This small molecule binds to this protein.
Small molecule (SMILES): CC(=O)N[C@@H]1[C@@H](O)[C@H](O)[C@@H](CO)O[C@H]1O

Binding-site contacts:
Ligand atom C2 contacts residue ASN603 of chain 1.A at 2.5 Å.
Ligand atom C7 contacts residue ASN603 of chain 1.A at 4.0 Å.
Ligand atom C3 contacts residue ASN603 of chain 1.A at 3.8 Å.
Ligand atom N2 contacts residue ASN603 of chain 1.A at 2.9 Å (h-bond).
Ligand atom C6 contacts residue THR605 of chain 1.A at 4.3 Å.
Ligand atom C1 contacts residue ASN603 of chain 1.A at 1.4 Å.
Ligand atom C5 contacts residue ASN603 of chain 1.A at 3.7 Å.
Ligand atom C4 contacts residue ASN603 of chain 1.A at 4.2 Å.
Ligand atom C5 contacts residue THR605 of chain 1.A at 4.4 Å.
Ligand atom O5 contacts residue THR605 of chain 1.A at 4.1 Å.
Ligand atom O5 contacts residue ASN603 of chain 1.A at 2.4 Å (h-bond).

Sequence of chain 1.A:
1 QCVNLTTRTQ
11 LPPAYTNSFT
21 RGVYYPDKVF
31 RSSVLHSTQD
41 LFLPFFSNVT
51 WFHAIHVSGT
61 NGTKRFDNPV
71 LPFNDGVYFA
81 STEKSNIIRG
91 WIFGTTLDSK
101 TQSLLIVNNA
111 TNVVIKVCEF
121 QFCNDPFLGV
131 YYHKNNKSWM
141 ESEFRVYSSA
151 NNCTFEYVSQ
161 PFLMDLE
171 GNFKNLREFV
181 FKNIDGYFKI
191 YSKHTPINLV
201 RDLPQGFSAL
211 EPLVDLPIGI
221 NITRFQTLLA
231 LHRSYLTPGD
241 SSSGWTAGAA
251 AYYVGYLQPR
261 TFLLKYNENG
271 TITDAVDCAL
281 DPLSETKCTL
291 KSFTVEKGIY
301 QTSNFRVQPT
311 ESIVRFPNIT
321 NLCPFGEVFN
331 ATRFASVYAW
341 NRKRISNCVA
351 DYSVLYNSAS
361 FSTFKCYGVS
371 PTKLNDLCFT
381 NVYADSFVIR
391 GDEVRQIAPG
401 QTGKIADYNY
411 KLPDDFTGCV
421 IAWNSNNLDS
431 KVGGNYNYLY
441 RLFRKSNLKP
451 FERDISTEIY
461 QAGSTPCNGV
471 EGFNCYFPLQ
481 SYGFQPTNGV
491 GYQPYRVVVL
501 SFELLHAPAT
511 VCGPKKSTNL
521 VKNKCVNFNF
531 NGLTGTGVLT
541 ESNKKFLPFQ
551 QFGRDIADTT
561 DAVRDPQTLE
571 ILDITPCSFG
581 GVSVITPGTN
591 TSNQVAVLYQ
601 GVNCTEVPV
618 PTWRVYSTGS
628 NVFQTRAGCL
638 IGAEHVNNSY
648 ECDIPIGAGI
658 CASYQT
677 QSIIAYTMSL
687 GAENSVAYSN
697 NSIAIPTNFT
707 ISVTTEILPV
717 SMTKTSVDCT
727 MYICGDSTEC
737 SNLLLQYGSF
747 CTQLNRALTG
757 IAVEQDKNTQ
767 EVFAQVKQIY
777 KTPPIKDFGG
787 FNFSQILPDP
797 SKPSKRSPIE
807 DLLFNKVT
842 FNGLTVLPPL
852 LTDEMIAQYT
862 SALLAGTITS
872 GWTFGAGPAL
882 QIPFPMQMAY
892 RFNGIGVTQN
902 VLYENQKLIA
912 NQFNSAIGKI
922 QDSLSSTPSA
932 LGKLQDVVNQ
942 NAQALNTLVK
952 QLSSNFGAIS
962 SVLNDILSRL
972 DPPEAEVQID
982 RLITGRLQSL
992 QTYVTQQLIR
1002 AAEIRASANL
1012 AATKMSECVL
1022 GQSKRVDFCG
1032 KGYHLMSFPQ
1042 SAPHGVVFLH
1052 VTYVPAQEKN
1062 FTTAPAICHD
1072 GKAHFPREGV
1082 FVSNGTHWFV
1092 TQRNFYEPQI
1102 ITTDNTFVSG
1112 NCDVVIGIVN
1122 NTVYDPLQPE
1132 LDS